Sequence of chain 1.A:
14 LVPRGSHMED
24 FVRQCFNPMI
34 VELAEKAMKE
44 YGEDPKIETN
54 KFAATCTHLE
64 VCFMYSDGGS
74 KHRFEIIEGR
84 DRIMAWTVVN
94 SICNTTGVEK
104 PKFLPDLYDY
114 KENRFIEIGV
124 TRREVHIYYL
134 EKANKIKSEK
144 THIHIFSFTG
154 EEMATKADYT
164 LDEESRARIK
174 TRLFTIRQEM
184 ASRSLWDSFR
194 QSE

Binding-site contacts:
Ligand atom C09 contacts residue GLU81 of chain 1.A at 3.7 Å.
Ligand atom C22 contacts residue LYS54 of chain 1.A at 3.9 Å.
Ligand atom O13 contacts residue GLU120 of chain 1.A at 3.0 Å (salt-bridge).
Ligand atom O15 contacts residue GLU120 of chain 1.A at 2.8 Å (salt-bridge).
Ligand atom O10 contacts residue GLU81 of chain 1.A at 3.8 Å.
Ligand atom N16 contacts residue TYR131 of chain 1.A at 3.6 Å.
Ligand atom O13 contacts residue HIS61 of chain 1.A at 3.3 Å.
Ligand atom C11 contacts residue MN1 of chain 1.C at 3.3 Å.
Ligand atom C25 contacts residue THR58 of chain 1.A at 3.8 Å.
Ligand atom C09 contacts residue MN1 of chain 1.C at 2.8 Å.
Ligand atom C26 contacts residue TYR44 of chain 1.A at 3.9 Å (hydrophobic).
Ligand atom C12 contacts residue HIS61 of chain 1.A at 3.4 Å.
Ligand atom C06 contacts residue TYR44 of chain 1.A at 3.5 Å (hydrophobic).
Ligand atom C12 contacts residue GLU120 of chain 1.A at 3.6 Å.
Ligand atom C07 contacts residue GLU81 of chain 1.A at 3.6 Å.
Ligand atom O15 contacts residue HIS61 of chain 1.A at 2.9 Å (h-bond).
Ligand atom O13 contacts residue ASP109 of chain 1.A at 3.0 Å (salt-bridge).
Ligand atom C14 contacts residue ILE121 of chain 1.A at 3.8 Å (hydrophobic).
Ligand atom O15 contacts residue TYR131 of chain 1.A at 3.9 Å.
Ligand atom C26 contacts residue ALA40 of chain 1.A at 3.9 Å (hydrophobic).
Ligand atom O10 contacts residue MN1 of chain 1.C at 2.4 Å.
Ligand atom C14 contacts residue MN1 of chain 1.B at 2.7 Å.
Ligand atom O13 contacts residue MN1 of chain 1.B at 2.2 Å.
Ligand atom N08 contacts residue MN1 of chain 1.C at 3.5 Å.
Ligand atom C12 contacts residue MN1 of chain 1.B at 2.8 Å.
Ligand atom C23 contacts residue ALA57 of chain 1.A at 3.8 Å (hydrophobic).
Ligand atom C14 contacts residue HIS61 of chain 1.A at 3.2 Å.
Ligand atom N08 contacts residue GLU81 of chain 1.A at 3.6 Å (salt-bridge).
Ligand atom O29 contacts residue GLU46 of chain 1.A at 3.0 Å (salt-bridge).
Ligand atom C25 contacts residue HIS61 of chain 1.A at 3.8 Å.
Ligand atom O15 contacts residue ILE121 of chain 1.A at 2.7 Å (h-bond).
Ligand atom C05 contacts residue TYR44 of chain 1.A at 3.7 Å (hydrophobic).
Ligand atom C25 contacts residue ALA57 of chain 1.A at 3.7 Å (hydrophobic).
Ligand atom O15 contacts residue MN1 of chain 1.B at 2.0 Å.
Ligand atom C07 contacts residue MN1 of chain 1.C at 4.0 Å.
Ligand atom C27 contacts residue ALA40 of chain 1.A at 3.9 Å (hydrophobic).
Ligand atom O29 contacts residue LYS54 of chain 1.A at 3.7 Å.
Ligand atom C12 contacts residue MN1 of chain 1.C at 3.0 Å.
Ligand atom O13 contacts residue MN1 of chain 1.C at 2.1 Å.
Ligand atom C14 contacts residue GLU120 of chain 1.A at 3.5 Å.

The protein below binds the small molecule below.
Small molecule (SMILES): COc1cc(CCNC(=O)c2nc(-c3ccccc3C)[nH]c(=O)c2O)ccc1O